Binding-site contacts:
Ligand atom C2 contacts residue ASN206 of chain 1.A at 2.6 Å.
Ligand atom C8 contacts residue ASN206 of chain 1.A at 3.2 Å.
Ligand atom C4 contacts residue ASN206 of chain 1.A at 4.3 Å.
Ligand atom O5 contacts residue ASN206 of chain 1.A at 2.3 Å (h-bond).
Ligand atom C5 contacts residue ASN206 of chain 1.A at 3.6 Å.
Ligand atom C3 contacts residue ASN206 of chain 1.A at 3.9 Å.
Ligand atom C7 contacts residue ASN206 of chain 1.A at 3.2 Å.
Ligand atom O7 contacts residue ASN206 of chain 1.A at 2.8 Å (h-bond).
Ligand atom N2 contacts residue ASN206 of chain 1.A at 3.1 Å (h-bond).
Ligand atom C1 contacts residue ASN206 of chain 1.A at 1.4 Å.

Sequence of chain 1.A:
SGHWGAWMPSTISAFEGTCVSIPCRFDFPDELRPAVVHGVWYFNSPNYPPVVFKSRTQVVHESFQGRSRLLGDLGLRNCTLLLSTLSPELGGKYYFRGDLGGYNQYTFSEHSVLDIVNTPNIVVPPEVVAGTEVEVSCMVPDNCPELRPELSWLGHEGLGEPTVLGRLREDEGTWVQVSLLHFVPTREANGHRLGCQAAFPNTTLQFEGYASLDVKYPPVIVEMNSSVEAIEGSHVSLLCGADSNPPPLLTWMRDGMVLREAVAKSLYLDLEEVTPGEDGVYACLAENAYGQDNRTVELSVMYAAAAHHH

A small-molecule ligand and the protein it binds are described below.
Small molecule (SMILES): CC(=O)N[C@@H]1[C@@H](O)[C@H](O)[C@@H](CO)O[C@H]1O